This protein binds this small molecule.
Small molecule (SMILES): CC(C)[C@H](NC(=O)[C@H](CC(=O)O)NC(=O)CNC(=O)[C@H](C)NC(=O)[C@H](CCC(N)=O)NC(=O)[C@H](CCCCN)NC(=O)[C@H](C)NC(=O)CN)C(=O)O

Binding-site contacts:
Ligand atom O contacts residue SER161 of chain 1.A at 3.4 Å.
Ligand atom NE2 contacts residue ASP159 of chain 1.A at 3.4 Å (salt-bridge).
Ligand atom CA contacts residue ARG216 of chain 1.B at 3.3 Å.
Ligand atom CG contacts residue ASN215 of chain 1.B at 3.2 Å.
Ligand atom CE contacts residue ASP224 of chain 1.A at 3.5 Å.
Ligand atom O contacts residue ALA218 of chain 1.B at 3.5 Å.
Ligand atom C contacts residue SER123 of chain 1.B at 3.5 Å.
Ligand atom CE contacts residue LEU192 of chain 1.A at 3.8 Å (hydrophobic).
Ligand atom O contacts residue SER123 of chain 1.B at 3.3 Å.
Ligand atom C contacts residue SER161 of chain 1.A at 3.4 Å.
Ligand atom O contacts residue SER226 of chain 1.A at 3.4 Å.
Ligand atom N contacts residue ARG216 of chain 1.B at 3.4 Å (salt-bridge).
Ligand atom O contacts residue ASP224 of chain 1.A at 3.7 Å.
Ligand atom O contacts residue ALA218 of chain 1.B at 3.6 Å.
Ligand atom O contacts residue TYR122 of chain 1.B at 3.6 Å.
Ligand atom CA contacts residue TYR190 of chain 1.A at 3.6 Å (hydrophobic).
Ligand atom CG contacts residue GLU220 of chain 1.B at 3.3 Å.
Ligand atom O contacts residue ASP159 of chain 1.A at 3.1 Å (salt-bridge).
Ligand atom N contacts residue SER123 of chain 1.B at 3.7 Å.
Ligand atom NZ contacts residue ASP224 of chain 1.A at 2.6 Å (salt-bridge).
Ligand atom OD2 contacts residue SER121 of chain 1.B at 3.4 Å.
Ligand atom OD1 contacts residue GLU220 of chain 1.B at 3.1 Å (salt-bridge).
Ligand atom OD2 contacts residue ASN215 of chain 1.B at 2.8 Å (h-bond).
Ligand atom CG contacts residue SER121 of chain 1.B at 3.8 Å.
Ligand atom CG contacts residue MG1 of chain 1.P at 3.3 Å.
Ligand atom NZ contacts residue TYR189 of chain 1.A at 3.4 Å (h-bond).
Ligand atom OXT contacts residue SER123 of chain 1.B at 3.8 Å.
Ligand atom CE contacts residue SER225 of chain 1.A at 3.2 Å.
Ligand atom OD2 contacts residue TYR122 of chain 1.B at 2.9 Å (h-bond).
Ligand atom OD1 contacts residue SER123 of chain 1.B at 2.7 Å (h-bond).
Ligand atom CG contacts residue TYR122 of chain 1.B at 3.5 Å (hydrophobic).
Ligand atom CG contacts residue SER123 of chain 1.B at 3.6 Å.
Ligand atom OD1 contacts residue MG1 of chain 1.P at 2.3 Å.
Ligand atom OD2 contacts residue GLU220 of chain 1.B at 3.8 Å.
Ligand atom NZ contacts residue SER225 of chain 1.A at 3.8 Å.
Ligand atom CA contacts residue SER161 of chain 1.A at 3.7 Å.
Ligand atom N contacts residue ASP159 of chain 1.A at 3.3 Å (salt-bridge).
Ligand atom OD1 contacts residue SER121 of chain 1.B at 3.1 Å (h-bond).
Ligand atom CB contacts residue ASN215 of chain 1.B at 3.2 Å.
Ligand atom OD1 contacts residue TYR122 of chain 1.B at 3.4 Å (h-bond).

Sequence of chain 1.B:
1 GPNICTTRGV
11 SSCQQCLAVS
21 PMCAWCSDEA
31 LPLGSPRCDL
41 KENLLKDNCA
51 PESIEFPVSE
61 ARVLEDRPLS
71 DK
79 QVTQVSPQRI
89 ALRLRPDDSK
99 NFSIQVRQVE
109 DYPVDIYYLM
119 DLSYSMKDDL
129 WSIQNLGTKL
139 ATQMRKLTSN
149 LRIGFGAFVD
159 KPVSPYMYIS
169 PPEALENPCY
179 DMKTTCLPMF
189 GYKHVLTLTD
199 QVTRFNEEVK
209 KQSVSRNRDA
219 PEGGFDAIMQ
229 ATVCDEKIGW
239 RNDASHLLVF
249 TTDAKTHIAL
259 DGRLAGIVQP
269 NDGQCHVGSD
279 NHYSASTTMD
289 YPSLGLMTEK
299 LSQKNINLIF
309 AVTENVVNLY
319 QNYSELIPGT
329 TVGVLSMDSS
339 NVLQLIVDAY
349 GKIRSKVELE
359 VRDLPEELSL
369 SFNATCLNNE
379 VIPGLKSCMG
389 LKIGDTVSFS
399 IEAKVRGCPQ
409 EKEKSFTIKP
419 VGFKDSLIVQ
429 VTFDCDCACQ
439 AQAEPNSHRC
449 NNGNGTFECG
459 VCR

Sequence of chain 1.A:
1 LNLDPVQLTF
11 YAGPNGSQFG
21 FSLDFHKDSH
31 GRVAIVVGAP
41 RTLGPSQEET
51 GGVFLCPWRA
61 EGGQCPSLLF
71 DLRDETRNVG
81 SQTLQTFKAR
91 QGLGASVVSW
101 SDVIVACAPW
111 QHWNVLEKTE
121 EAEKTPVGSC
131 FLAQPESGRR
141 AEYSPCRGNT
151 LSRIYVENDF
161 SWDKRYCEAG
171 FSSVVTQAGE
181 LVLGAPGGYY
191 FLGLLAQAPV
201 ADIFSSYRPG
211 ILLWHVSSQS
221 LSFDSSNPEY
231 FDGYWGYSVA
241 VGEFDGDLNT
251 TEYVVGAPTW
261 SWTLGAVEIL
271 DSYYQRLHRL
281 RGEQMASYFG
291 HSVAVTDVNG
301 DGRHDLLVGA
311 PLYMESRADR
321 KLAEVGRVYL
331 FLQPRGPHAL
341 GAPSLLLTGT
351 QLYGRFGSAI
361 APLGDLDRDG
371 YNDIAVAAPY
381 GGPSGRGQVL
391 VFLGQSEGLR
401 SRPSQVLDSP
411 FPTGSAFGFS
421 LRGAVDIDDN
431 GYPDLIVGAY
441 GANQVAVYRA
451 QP